This protein binds this small molecule.
Small molecule (SMILES): COC(=O)[C@H](Cc1ccccc1)O[P](=O)(O)[C@H](CC(C)C)NC(=O)[C@H](CC(N)=O)NC(=O)[C@@H](NC(=O)CC(C)C)C(C)C

Sequence of chain 1.A:
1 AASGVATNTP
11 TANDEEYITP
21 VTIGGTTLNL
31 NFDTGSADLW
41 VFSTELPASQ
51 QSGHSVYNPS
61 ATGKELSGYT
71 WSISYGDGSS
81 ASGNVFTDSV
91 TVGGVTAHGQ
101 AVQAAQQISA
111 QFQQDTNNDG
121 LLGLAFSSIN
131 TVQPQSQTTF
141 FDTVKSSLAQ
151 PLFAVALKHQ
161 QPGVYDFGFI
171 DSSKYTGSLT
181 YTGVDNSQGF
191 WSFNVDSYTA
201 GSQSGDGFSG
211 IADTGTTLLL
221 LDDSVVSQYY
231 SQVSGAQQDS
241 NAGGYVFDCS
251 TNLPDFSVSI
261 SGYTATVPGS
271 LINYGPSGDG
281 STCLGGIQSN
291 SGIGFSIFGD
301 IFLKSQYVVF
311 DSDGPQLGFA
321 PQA

Binding-site contacts:
Ligand atom O1 contacts residue GLY76 of chain 1.A at 3.1 Å (h-bond).
Ligand atom CG contacts residue ACT1 of chain 1.F at 3.5 Å.
Ligand atom CL2 contacts residue ASP77 of chain 1.A at 3.6 Å.
Ligand atom OV2 contacts residue THR217 of chain 1.A at 3.1 Å (h-bond).
Ligand atom O4 contacts residue ASP33 of chain 1.A at 2.4 Å (salt-bridge).
Ligand atom C1 contacts residue THR216 of chain 1.A at 3.4 Å.
Ligand atom CV1 contacts residue GLU15 of chain 1.A at 3.4 Å.
Ligand atom O3 contacts residue ASP33 of chain 1.A at 3.2 Å (salt-bridge).
Ligand atom N1 contacts residue ASP77 of chain 1.A at 2.8 Å (salt-bridge).
Ligand atom CV8 contacts residue GLN111 of chain 1.A at 3.5 Å.
Ligand atom N2 contacts residue THR216 of chain 1.A at 3.0 Å (h-bond).
Ligand atom CV7 contacts residue ASP77 of chain 1.A at 3.5 Å.
Ligand atom NV2 contacts residue THR217 of chain 1.A at 3.1 Å (h-bond).
Ligand atom CL2 contacts residue TYR75 of chain 1.A at 3.6 Å (hydrophobic).
Ligand atom P contacts residue ASP33 of chain 1.A at 3.5 Å.
Ligand atom C3 contacts residue THR216 of chain 1.A at 3.7 Å.
Ligand atom O3 contacts residue ASP213 of chain 1.A at 2.5 Å (salt-bridge).
Ligand atom C5 contacts residue GLY35 of chain 1.A at 3.4 Å.
Ligand atom CD1 contacts residue ACT1 of chain 1.F at 3.3 Å.
Ligand atom NL contacts residue THR216 of chain 1.A at 3.4 Å (h-bond).
Ligand atom O4 contacts residue TYR75 of chain 1.A at 3.6 Å.
Ligand atom O2 contacts residue GLY76 of chain 1.A at 3.5 Å.
Ligand atom O3 contacts residue THR216 of chain 1.A at 3.3 Å (h-bond).
Ligand atom CBL contacts residue GLY215 of chain 1.A at 3.3 Å.
Ligand atom O2 contacts residue ACT1 of chain 1.F at 3.4 Å.
Ligand atom CAL contacts residue GLY215 of chain 1.A at 3.5 Å.
Ligand atom CE1 contacts residue ILE297 of chain 1.A at 3.6 Å (hydrophobic).
Ligand atom CGL contacts residue GLY215 of chain 1.A at 3.5 Å.
Ligand atom CL2 contacts residue SER79 of chain 1.A at 3.5 Å.
Ligand atom C6 contacts residue ASP213 of chain 1.A at 3.5 Å.
Ligand atom CR contacts residue ASP77 of chain 1.A at 3.6 Å.
Ligand atom OV2 contacts residue THR216 of chain 1.A at 3.5 Å.
Ligand atom O1 contacts residue ASP77 of chain 1.A at 3.1 Å (salt-bridge).
Ligand atom OT2 contacts residue TYR75 of chain 1.A at 3.3 Å.
Ligand atom NL contacts residue GLY215 of chain 1.A at 3.0 Å (h-bond).
Ligand atom CV6 contacts residue ASP77 of chain 1.A at 3.4 Å.
Ligand atom CV9 contacts residue GLY215 of chain 1.A at 3.6 Å.
Ligand atom CV9 contacts residue THR217 of chain 1.A at 3.6 Å.
Ligand atom O3 contacts residue GLY215 of chain 1.A at 3.1 Å.
Ligand atom OT2 contacts residue GLY76 of chain 1.A at 3.0 Å (h-bond).